This protein binds this small molecule.
Small molecule (SMILES): O=C(O)c1ccc(C(=O)O)cc1

Binding-site contacts:
Ligand atom C05 contacts residue SER187 of chain 1.B at 4.2 Å.
Ligand atom O12 contacts residue THR408 of chain 1.B at 4.4 Å.
Ligand atom C05 contacts residue THR408 of chain 1.B at 3.6 Å.
Ligand atom C10 contacts residue ASN365 of chain 1.B at 3.2 Å.
Ligand atom C07 contacts residue SER187 of chain 1.B at 4.0 Å.
Ligand atom C10 contacts residue THR366 of chain 1.B at 3.9 Å.
Ligand atom C05 contacts residue ASN138 of chain 1.B at 4.1 Å.
Ligand atom C01 contacts residue PRO188 of chain 1.B at 4.0 Å (hydrophobic).
Ligand atom C01 contacts residue THR366 of chain 1.B at 3.9 Å.
Ligand atom O08 contacts residue PRO188 of chain 1.B at 3.7 Å.
Ligand atom C10 contacts residue SER364 of chain 1.B at 3.0 Å.
Ligand atom C07 contacts residue PRO188 of chain 1.B at 4.0 Å (hydrophobic).
Ligand atom C04 contacts residue ASN365 of chain 1.B at 3.1 Å.
Ligand atom C06 contacts residue ASN138 of chain 1.B at 4.1 Å.
Ligand atom C04 contacts residue PRO409 of chain 1.B at 4.0 Å (hydrophobic).
Ligand atom C02 contacts residue THR366 of chain 1.B at 3.4 Å.
Ligand atom C07 contacts residue GLY186 of chain 1.B at 4.3 Å.
Ligand atom C03 contacts residue SER364 of chain 1.B at 4.4 Å.
Ligand atom C06 contacts residue PRO188 of chain 1.B at 4.2 Å (hydrophobic).
Ligand atom O09 contacts residue SER137 of chain 1.B at 3.4 Å (h-bond).
Ligand atom O09 contacts residue THR139 of chain 1.B at 3.6 Å (h-bond).
Ligand atom C06 contacts residue SER187 of chain 1.B at 4.1 Å.
Ligand atom O12 contacts residue ASN365 of chain 1.B at 3.4 Å (h-bond).
Ligand atom C03 contacts residue THR366 of chain 1.B at 3.9 Å.
Ligand atom O09 contacts residue ASN138 of chain 1.B at 3.3 Å (h-bond).
Ligand atom O11 contacts residue SER364 of chain 1.B at 2.0 Å (h-bond).
Ligand atom O11 contacts residue ALA367 of chain 1.B at 4.3 Å.
Ligand atom O12 contacts residue PRO409 of chain 1.B at 3.8 Å.
Ligand atom O08 contacts residue SER187 of chain 1.B at 3.0 Å (h-bond).
Ligand atom O11 contacts residue ASN365 of chain 1.B at 2.8 Å (h-bond).
Ligand atom C05 contacts residue ASN365 of chain 1.B at 3.6 Å.
Ligand atom C04 contacts residue THR408 of chain 1.B at 3.5 Å.
Ligand atom C03 contacts residue ASN365 of chain 1.B at 3.7 Å.
Ligand atom O08 contacts residue GLY186 of chain 1.B at 3.3 Å (h-bond).
Ligand atom C03 contacts residue PRO409 of chain 1.B at 4.3 Å (hydrophobic).
Ligand atom O12 contacts residue ALA407 of chain 1.B at 3.8 Å.
Ligand atom O11 contacts residue THR366 of chain 1.B at 2.9 Å (h-bond).
Ligand atom C07 contacts residue ASN138 of chain 1.B at 3.2 Å.
Ligand atom O12 contacts residue SER364 of chain 1.B at 3.3 Å (h-bond).
Ligand atom O08 contacts residue ASN138 of chain 1.B at 2.2 Å (h-bond).

Sequence of chain 1.B:
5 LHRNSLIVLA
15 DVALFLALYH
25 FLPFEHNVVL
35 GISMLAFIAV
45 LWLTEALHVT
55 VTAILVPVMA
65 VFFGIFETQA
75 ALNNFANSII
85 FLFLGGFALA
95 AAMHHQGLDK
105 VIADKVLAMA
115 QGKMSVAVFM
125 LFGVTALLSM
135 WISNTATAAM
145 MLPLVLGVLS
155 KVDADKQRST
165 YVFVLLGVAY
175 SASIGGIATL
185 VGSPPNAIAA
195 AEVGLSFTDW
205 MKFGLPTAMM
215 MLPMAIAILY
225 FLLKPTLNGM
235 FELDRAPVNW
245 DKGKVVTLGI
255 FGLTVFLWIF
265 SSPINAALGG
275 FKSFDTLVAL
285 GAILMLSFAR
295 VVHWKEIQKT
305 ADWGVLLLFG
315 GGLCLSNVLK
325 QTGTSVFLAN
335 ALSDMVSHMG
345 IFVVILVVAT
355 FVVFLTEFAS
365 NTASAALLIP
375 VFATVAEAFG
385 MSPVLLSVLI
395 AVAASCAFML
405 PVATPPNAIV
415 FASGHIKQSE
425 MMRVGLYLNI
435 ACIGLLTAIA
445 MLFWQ